Binding-site contacts:
Ligand atom CE2 contacts residue VAL55 of chain 1.H at 3.7 Å (hydrophobic).
Ligand atom CE contacts residue ASP46 of chain 1.L at 3.2 Å.
Ligand atom CG contacts residue ASP46 of chain 1.L at 3.8 Å.
Ligand atom OG contacts residue THR38 of chain 1.H at 3.4 Å (h-bond).
Ligand atom O contacts residue ILE37 of chain 1.H at 3.4 Å (h-bond).
Ligand atom C contacts residue ALA45 of chain 1.L at 3.8 Å (hydrophobic).
Ligand atom CA contacts residue ASP46 of chain 1.L at 3.3 Å.
Ligand atom N contacts residue ASP46 of chain 1.L at 3.1 Å (salt-bridge).
Ligand atom CB contacts residue PRO40 of chain 1.H at 3.9 Å (hydrophobic).
Ligand atom CA contacts residue THR35 of chain 1.H at 3.3 Å.
Ligand atom O contacts residue ILE37 of chain 1.H at 3.7 Å.
Ligand atom N contacts residue ILE37 of chain 1.H at 3.4 Å (h-bond).
Ligand atom CG contacts residue PRO40 of chain 1.H at 3.4 Å (hydrophobic).
Ligand atom O contacts residue ALA36 of chain 1.H at 3.2 Å.
Ligand atom CG contacts residue MET43 of chain 1.H at 3.8 Å (hydrophobic).
Ligand atom CA contacts residue ILE37 of chain 1.H at 3.5 Å (hydrophobic).
Ligand atom O contacts residue ASP46 of chain 1.L at 3.7 Å.
Ligand atom N contacts residue THR35 of chain 1.H at 2.6 Å (h-bond).
Ligand atom CA contacts residue ALA45 of chain 1.L at 3.8 Å (hydrophobic).
Ligand atom OD2 contacts residue MET43 of chain 1.H at 3.2 Å (h-bond).
Ligand atom O contacts residue THR38 of chain 1.H at 3.5 Å.
Ligand atom OD1 contacts residue MET43 of chain 1.H at 3.5 Å (h-bond).
Ligand atom CZ contacts residue VAL55 of chain 1.H at 3.8 Å (hydrophobic).
Ligand atom CE contacts residue ARG48 of chain 1.L at 3.4 Å.
Ligand atom OE1 contacts residue LYS47 of chain 1.H at 3.0 Å.
Ligand atom CD2 contacts residue THR35 of chain 1.H at 3.5 Å.
Ligand atom C contacts residue ASP46 of chain 1.L at 3.6 Å.
Ligand atom CB contacts residue LEU49 of chain 1.H at 3.5 Å (hydrophobic).
Ligand atom CB contacts residue ASP46 of chain 1.L at 3.8 Å.
Ligand atom CG contacts residue THR35 of chain 1.H at 3.7 Å.
Ligand atom OD2 contacts residue ALA39 of chain 1.H at 3.1 Å (h-bond).
Ligand atom CA contacts residue THR35 of chain 1.H at 3.6 Å.
Ligand atom CB contacts residue ARG48 of chain 1.L at 3.6 Å.
Ligand atom C contacts residue THR35 of chain 1.H at 3.4 Å.
Ligand atom O contacts residue ALA45 of chain 1.L at 3.7 Å.
Ligand atom OG contacts residue ARG48 of chain 1.L at 3.4 Å.
Ligand atom CB contacts residue THR35 of chain 1.H at 3.7 Å.
Ligand atom CD2 contacts residue VAL34 of chain 1.H at 3.6 Å (hydrophobic).
Ligand atom O contacts residue THR58 of chain 1.L at 3.1 Å.
Ligand atom O contacts residue ALA39 of chain 1.H at 3.6 Å.

A protein and the small-molecule ligand that binds it are described below.
Small molecule (SMILES): CSCC[C@H](NC(=O)CNC(=O)[C@@H]1CCCN1)C(=O)N[C@@H](CCSC)C(=O)N[C@@H](CC(=O)O)C(=O)N[C@@H](CO)C(=O)N[C@@H](CCC(N)=O)C(=O)N[C@@H](CCC(=O)O)C(=O)N[C@@H](Cc1ccccc1)C(=O)N[C@H](C=O)CO

Sequence of chain 1.L:
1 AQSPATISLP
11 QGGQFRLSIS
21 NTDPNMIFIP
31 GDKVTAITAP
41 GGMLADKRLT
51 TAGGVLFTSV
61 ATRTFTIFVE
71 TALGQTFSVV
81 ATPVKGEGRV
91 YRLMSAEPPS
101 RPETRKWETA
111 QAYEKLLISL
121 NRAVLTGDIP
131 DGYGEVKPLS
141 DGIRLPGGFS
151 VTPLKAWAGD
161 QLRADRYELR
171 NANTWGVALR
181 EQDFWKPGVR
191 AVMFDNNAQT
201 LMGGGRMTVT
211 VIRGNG

Sequence of chain 1.H:
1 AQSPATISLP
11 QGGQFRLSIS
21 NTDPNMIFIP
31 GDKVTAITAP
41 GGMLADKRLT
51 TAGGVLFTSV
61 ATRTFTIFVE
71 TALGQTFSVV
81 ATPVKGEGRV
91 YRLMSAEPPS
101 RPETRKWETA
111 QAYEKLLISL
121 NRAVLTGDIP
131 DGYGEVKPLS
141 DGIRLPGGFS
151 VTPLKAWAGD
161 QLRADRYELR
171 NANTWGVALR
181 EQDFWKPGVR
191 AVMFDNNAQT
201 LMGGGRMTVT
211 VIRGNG